Sequence of chain 2.A:
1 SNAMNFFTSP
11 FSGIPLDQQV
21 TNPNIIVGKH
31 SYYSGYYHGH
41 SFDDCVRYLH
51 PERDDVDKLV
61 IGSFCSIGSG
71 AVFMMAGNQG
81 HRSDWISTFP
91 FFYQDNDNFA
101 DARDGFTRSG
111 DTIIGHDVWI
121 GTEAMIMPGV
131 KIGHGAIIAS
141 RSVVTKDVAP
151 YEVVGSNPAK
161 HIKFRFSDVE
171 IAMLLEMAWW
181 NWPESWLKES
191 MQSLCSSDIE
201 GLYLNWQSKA

Sequence of chain 3.A:
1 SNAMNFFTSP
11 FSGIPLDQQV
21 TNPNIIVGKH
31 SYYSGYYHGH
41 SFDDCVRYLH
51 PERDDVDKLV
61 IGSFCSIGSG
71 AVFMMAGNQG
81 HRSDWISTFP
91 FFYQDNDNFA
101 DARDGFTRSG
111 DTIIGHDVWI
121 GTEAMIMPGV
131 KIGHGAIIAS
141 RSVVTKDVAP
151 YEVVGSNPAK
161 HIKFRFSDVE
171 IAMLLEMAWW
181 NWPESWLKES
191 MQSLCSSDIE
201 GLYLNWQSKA

Binding-site contacts:
Ligand atom C23 contacts residue TYR37 of chain 3.A at 3.5 Å (hydrophobic).
Ligand atom C10 contacts residue LEU49 of chain 2.A at 3.9 Å (hydrophobic).
Ligand atom C12 contacts residue PHE7 of chain 3.A at 4.0 Å (hydrophobic).
Ligand atom C9 contacts residue MET4 of chain 3.A at 3.4 Å (hydrophobic).
Ligand atom C3 contacts residue PHE11 of chain 3.A at 3.6 Å (hydrophobic).
Ligand atom N1 contacts residue PHE11 of chain 3.A at 3.8 Å.
Ligand atom C12 contacts residue THR8 of chain 3.A at 3.9 Å.
Ligand atom C5 contacts residue PHE11 of chain 3.A at 3.8 Å (hydrophobic).
Ligand atom C25 contacts residue PHE7 of chain 3.A at 3.8 Å (hydrophobic).
Ligand atom C21 contacts residue PHE11 of chain 3.A at 3.7 Å (hydrophobic).
Ligand atom C20 contacts residue PHE106 of chain 2.A at 3.9 Å (hydrophobic).
Ligand atom C19 contacts residue SER9 of chain 3.A at 3.6 Å.
Ligand atom C16 contacts residue MET4 of chain 3.A at 3.8 Å (hydrophobic).
Ligand atom C19 contacts residue PRO10 of chain 3.A at 3.6 Å (hydrophobic).
Ligand atom C11 contacts residue PHE7 of chain 3.A at 3.7 Å (hydrophobic).
Ligand atom C7 contacts residue TYR48 of chain 2.A at 4.0 Å (hydrophobic).
Ligand atom C7 contacts residue HIS50 of chain 2.A at 3.8 Å.
Ligand atom C4 contacts residue PHE11 of chain 3.A at 3.3 Å (hydrophobic).
Ligand atom C22 contacts residue TYR37 of chain 3.A at 3.3 Å (hydrophobic).
Ligand atom C22 contacts residue PHE7 of chain 3.A at 3.6 Å (hydrophobic).
Ligand atom C2 contacts residue PRO10 of chain 3.A at 3.9 Å (hydrophobic).
Ligand atom C18 contacts residue SER9 of chain 3.A at 3.4 Å.
Ligand atom C6 contacts residue HIS50 of chain 2.A at 3.8 Å.
Ligand atom C13 contacts residue TYR48 of chain 2.A at 3.7 Å (hydrophobic).
Ligand atom C23 contacts residue LEU49 of chain 2.A at 3.6 Å (hydrophobic).
Ligand atom C13 contacts residue PRO10 of chain 3.A at 3.9 Å (hydrophobic).
Ligand atom C22 contacts residue TYR36 of chain 3.A at 3.5 Å (hydrophobic).
Ligand atom C20 contacts residue VAL56 of chain 2.A at 3.6 Å (hydrophobic).
Ligand atom C14 contacts residue PRO10 of chain 3.A at 3.9 Å (hydrophobic).
Ligand atom C21 contacts residue ARG53 of chain 2.A at 3.5 Å.
Ligand atom C12 contacts residue TYR48 of chain 2.A at 3.6 Å (hydrophobic).
Ligand atom N2 contacts residue TYR37 of chain 3.A at 3.4 Å (h-bond).
Ligand atom C15 contacts residue MET4 of chain 3.A at 3.7 Å (hydrophobic).
Ligand atom C10 contacts residue PHE7 of chain 3.A at 3.6 Å (hydrophobic).
Ligand atom C2 contacts residue HIS50 of chain 2.A at 4.0 Å.
Ligand atom C1 contacts residue PRO10 of chain 3.A at 3.7 Å (hydrophobic).
Ligand atom C13 contacts residue THR8 of chain 3.A at 3.3 Å.
Ligand atom C6 contacts residue TYR48 of chain 2.A at 4.0 Å (hydrophobic).
Ligand atom N2 contacts residue PHE7 of chain 3.A at 3.9 Å.
Ligand atom C11 contacts residue TYR48 of chain 2.A at 4.0 Å (hydrophobic).

A small-molecule ligand and the protein it binds are described below.
Small molecule (SMILES): CN(C)c1ccc(C(=C2C=CC(=[N+](C)C)C=C2)c2ccc(N(C)C)cc2)cc1